A small-molecule ligand and the protein it binds are described below.
Small molecule (SMILES): CC(=O)N[C@H]1[C@H](O[C@H]2[C@H](O)[C@@H](NC(C)=O)CO[C@@H]2CO)O[C@H](CO)[C@@H](O[C@@H]2O[C@H](CO[C@H]3O[C@H](CO)[C@@H](O)[C@H](O)[C@@H]3O)[C@@H](O)[C@H](O[C@H]3O[C@H](CO)[C@@H](O)[C@H](O)[C@@H]3O)[C@@H]2O)[C@@H]1O

Sequence of chain 1.B:
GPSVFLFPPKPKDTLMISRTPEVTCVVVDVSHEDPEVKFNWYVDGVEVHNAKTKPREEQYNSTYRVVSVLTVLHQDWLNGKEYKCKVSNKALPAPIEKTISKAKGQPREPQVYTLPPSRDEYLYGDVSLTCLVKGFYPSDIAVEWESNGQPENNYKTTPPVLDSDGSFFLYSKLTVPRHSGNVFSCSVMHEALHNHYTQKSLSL

Binding-site contacts:
Ligand atom N2 contacts residue ASP41 of chain 1.B at 3.2 Å (salt-bridge).
Ligand atom C1 contacts residue PHE17 of chain 1.B at 3.6 Å (hydrophobic).
Ligand atom N2 contacts residue ASN73 of chain 1.B at 2.8 Å (h-bond).
Ligand atom C2 contacts residue ASN73 of chain 1.B at 2.4 Å.
Ligand atom O4 contacts residue PHE17 of chain 1.B at 4.2 Å.
Ligand atom O7 contacts residue ASP41 of chain 1.B at 3.8 Å.
Ligand atom C7 contacts residue ASN73 of chain 1.B at 3.5 Å.
Ligand atom C8 contacts residue ASN73 of chain 1.B at 3.8 Å.
Ligand atom C8 contacts residue ARG77 of chain 1.B at 3.5 Å.
Ligand atom C2 contacts residue ASP41 of chain 1.B at 4.2 Å.
Ligand atom C1 contacts residue ASN73 of chain 1.B at 1.4 Å.
Ligand atom C5 contacts residue MAN6 of chain 1.C at 3.5 Å.
Ligand atom C5 contacts residue ASN73 of chain 1.B at 3.7 Å.
Ligand atom O6 contacts residue MAN6 of chain 1.C at 3.1 Å (h-bond).
Ligand atom O7 contacts residue VAL38 of chain 1.B at 4.1 Å.
Ligand atom O5 contacts residue MAN6 of chain 1.C at 4.1 Å.
Ligand atom O2 contacts residue MAN6 of chain 1.C at 3.7 Å.
Ligand atom C5 contacts residue PHE17 of chain 1.B at 4.1 Å (hydrophobic).
Ligand atom C5 contacts residue PHE19 of chain 1.B at 3.5 Å (hydrophobic).
Ligand atom C6 contacts residue PHE19 of chain 1.B at 3.6 Å (hydrophobic).
Ligand atom C6 contacts residue PHE19 of chain 1.B at 3.5 Å (hydrophobic).
Ligand atom C4 contacts residue PHE17 of chain 1.B at 4.0 Å (hydrophobic).
Ligand atom C7 contacts residue ARG77 of chain 1.B at 4.2 Å.
Ligand atom O6 contacts residue PHE19 of chain 1.B at 4.2 Å.
Ligand atom O7 contacts residue VAL40 of chain 1.B at 2.9 Å.
Ligand atom C2 contacts residue VAL40 of chain 1.B at 4.2 Å (hydrophobic).
Ligand atom C3 contacts residue PHE17 of chain 1.B at 3.5 Å (hydrophobic).
Ligand atom C1 contacts residue PHE19 of chain 1.B at 3.8 Å (hydrophobic).
Ligand atom C7 contacts residue VAL40 of chain 1.B at 4.1 Å (hydrophobic).
Ligand atom C2 contacts residue PHE17 of chain 1.B at 3.8 Å (hydrophobic).
Ligand atom O6 contacts residue BMA3 of chain 1.C at 3.3 Å (h-bond).
Ligand atom C1 contacts residue PHE17 of chain 1.B at 4.0 Å (hydrophobic).
Ligand atom C6 contacts residue MAN6 of chain 1.C at 3.0 Å.
Ligand atom O5 contacts residue PHE19 of chain 1.B at 2.9 Å.
Ligand atom C3 contacts residue ASN73 of chain 1.B at 3.8 Å.
Ligand atom C7 contacts residue ASP41 of chain 1.B at 3.9 Å.
Ligand atom O5 contacts residue ASN73 of chain 1.B at 2.4 Å (h-bond).
Ligand atom C3 contacts residue ASP41 of chain 1.B at 4.1 Å.
Ligand atom O7 contacts residue ARG77 of chain 1.B at 4.0 Å.
Ligand atom C1 contacts residue THR75 of chain 1.B at 4.0 Å.